This small molecule binds to this protein.
Small molecule (SMILES): C[C@@]1(c2cc(NC(=O)c3ccc(C#N)cn3)ccc2F)C=C(CF)OC(N)=N1

Sequence of chain 1.A:
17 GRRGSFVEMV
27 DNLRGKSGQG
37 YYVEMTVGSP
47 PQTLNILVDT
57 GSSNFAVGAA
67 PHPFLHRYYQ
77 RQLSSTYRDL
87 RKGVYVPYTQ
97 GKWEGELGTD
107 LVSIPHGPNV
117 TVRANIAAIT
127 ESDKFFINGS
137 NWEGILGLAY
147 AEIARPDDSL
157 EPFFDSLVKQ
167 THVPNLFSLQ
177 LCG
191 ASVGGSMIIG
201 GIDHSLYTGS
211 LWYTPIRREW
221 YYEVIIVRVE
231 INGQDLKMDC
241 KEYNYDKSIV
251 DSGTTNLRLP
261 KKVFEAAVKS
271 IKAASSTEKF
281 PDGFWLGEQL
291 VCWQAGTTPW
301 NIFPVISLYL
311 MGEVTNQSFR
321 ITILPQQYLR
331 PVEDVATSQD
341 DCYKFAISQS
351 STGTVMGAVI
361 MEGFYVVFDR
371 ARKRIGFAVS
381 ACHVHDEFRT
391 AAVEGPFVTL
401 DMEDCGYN

Binding-site contacts:
Ligand atom C14 contacts residue GLY36 of chain 1.A at 3.2 Å.
Ligand atom C14 contacts residue GLN35 of chain 1.A at 3.6 Å.
Ligand atom C8 contacts residue GLY253 of chain 1.A at 3.3 Å.
Ligand atom C2 contacts residue ASP55 of chain 1.A at 3.6 Å.
Ligand atom C1 contacts residue ASP55 of chain 1.A at 3.4 Å.
Ligand atom C9 contacts residue GLY253 of chain 1.A at 3.6 Å.
Ligand atom C16 contacts residue GLY36 of chain 1.A at 3.6 Å.
Ligand atom N1 contacts residue ASP55 of chain 1.A at 2.6 Å (salt-bridge).
Ligand atom C6 contacts residue ASP251 of chain 1.A at 3.8 Å.
Ligand atom F2 contacts residue TYR94 of chain 1.A at 3.1 Å.
Ligand atom N1 contacts residue GLY57 of chain 1.A at 3.5 Å.
Ligand atom C11 contacts residue GLY253 of chain 1.A at 3.6 Å.
Ligand atom C14 contacts residue THR255 of chain 1.A at 3.1 Å.
Ligand atom N3 contacts residue GLY253 of chain 1.A at 3.0 Å (h-bond).
Ligand atom N1 contacts residue GLY253 of chain 1.A at 3.8 Å.
Ligand atom C13 contacts residue THR255 of chain 1.A at 3.4 Å.
Ligand atom N4 contacts residue GLY253 of chain 1.A at 3.1 Å (h-bond).
Ligand atom N3 contacts residue LEU53 of chain 1.A at 3.6 Å.
Ligand atom C15 contacts residue GLN35 of chain 1.A at 3.7 Å.
Ligand atom C12 contacts residue GLY36 of chain 1.A at 3.6 Å.
Ligand atom C12 contacts residue THR254 of chain 1.A at 3.6 Å.
Ligand atom F2 contacts residue PHE131 of chain 1.A at 3.3 Å.
Ligand atom N4 contacts residue THR254 of chain 1.A at 3.7 Å.
Ligand atom C1 contacts residue TYR94 of chain 1.A at 3.4 Å (hydrophobic).
Ligand atom C12 contacts residue SER252 of chain 1.A at 3.3 Å.
Ligand atom C12 contacts residue GLY253 of chain 1.A at 3.5 Å.
Ligand atom N2 contacts residue ASP55 of chain 1.A at 2.7 Å (salt-bridge).
Ligand atom N1 contacts residue ASP251 of chain 1.A at 2.8 Å (salt-bridge).
Ligand atom C13 contacts residue GLY36 of chain 1.A at 3.4 Å.
Ligand atom C10 contacts residue GLY253 of chain 1.A at 3.7 Å.
Ligand atom C16 contacts residue THR255 of chain 1.A at 3.3 Å.
Ligand atom C15 contacts residue GLY36 of chain 1.A at 3.7 Å.
Ligand atom O2 contacts residue ILE133 of chain 1.A at 3.8 Å.
Ligand atom C1 contacts residue ILE141 of chain 1.A at 3.7 Å (hydrophobic).
Ligand atom N5 contacts residue THR255 of chain 1.A at 3.7 Å.
Ligand atom C15 contacts residue GLY34 of chain 1.A at 3.6 Å.
Ligand atom C6 contacts residue ASP55 of chain 1.A at 3.4 Å.
Ligand atom C18 contacts residue PHE131 of chain 1.A at 3.8 Å (hydrophobic).
Ligand atom C14 contacts residue GLY34 of chain 1.A at 3.5 Å.
Ligand atom N5 contacts residue ALA358 of chain 1.A at 3.2 Å.